A small-molecule ligand and the protein it binds are described below.
Small molecule (SMILES): CNC(=O)[C@@H]1CCCN1S(=O)(=O)c1ccc(Cl)c(COc2cccc3c(-n4ccnc4)cc(C(F)(F)F)nc23)c1Cl

Sequence of chain 1.A:
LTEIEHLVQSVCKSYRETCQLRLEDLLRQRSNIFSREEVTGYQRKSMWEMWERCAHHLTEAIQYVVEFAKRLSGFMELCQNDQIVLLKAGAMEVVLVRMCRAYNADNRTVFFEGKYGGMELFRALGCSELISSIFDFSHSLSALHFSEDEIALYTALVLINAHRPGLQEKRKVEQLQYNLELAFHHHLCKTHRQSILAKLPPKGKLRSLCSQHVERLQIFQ

Binding-site contacts:
Ligand atom C36 contacts residue VAL95 of chain 1.A at 3.6 Å (hydrophobic).
Ligand atom F22 contacts residue VAL95 of chain 1.A at 3.4 Å.
Ligand atom C6 contacts residue PHE122 of chain 1.A at 3.7 Å (hydrophobic).
Ligand atom C29 contacts residue CYS210 of chain 1.A at 3.5 Å (hydrophobic).
Ligand atom N25 contacts residue CYS210 of chain 1.A at 3.8 Å.
Ligand atom F23 contacts residue LEU96 of chain 1.A at 3.6 Å.
Ligand atom C37 contacts residue LEU58 of chain 1.A at 3.8 Å (hydrophobic).
Ligand atom O31 contacts residue PHE112 of chain 1.A at 3.5 Å.
Ligand atom CL7 contacts residue CYS54 of chain 1.A at 3.8 Å.
Ligand atom C35 contacts residue GLN20 of chain 1.A at 3.7 Å.
Ligand atom C41 contacts residue LEU21 of chain 1.A at 3.6 Å (hydrophobic).
Ligand atom C29 contacts residue LEU209 of chain 1.A at 3.3 Å (hydrophobic).
Ligand atom C15 contacts residue LEU58 of chain 1.A at 3.8 Å (hydrophobic).
Ligand atom S30 contacts residue HIS57 of chain 1.A at 3.8 Å.
Ligand atom C27 contacts residue CYS210 of chain 1.A at 3.8 Å (hydrophobic).
Ligand atom F24 contacts residue MET99 of chain 1.A at 3.3 Å.
Ligand atom N28 contacts residue CYS210 of chain 1.A at 3.5 Å (h-bond).
Ligand atom N40 contacts residue LEU21 of chain 1.A at 3.3 Å.
Ligand atom F22 contacts residue MET99 of chain 1.A at 3.6 Å.
Ligand atom N40 contacts residue PHE111 of chain 1.A at 3.8 Å.
Ligand atom C5 contacts residue VAL110 of chain 1.A at 3.8 Å (hydrophobic).
Ligand atom C4 contacts residue PHE111 of chain 1.A at 3.5 Å (hydrophobic).
Ligand atom O31 contacts residue PHE111 of chain 1.A at 3.7 Å.
Ligand atom N28 contacts residue GLN212 of chain 1.A at 3.6 Å (h-bond).
Ligand atom F23 contacts residue CYS210 of chain 1.A at 3.2 Å.
Ligand atom CL8 contacts residue PHE122 of chain 1.A at 3.8 Å.
Ligand atom C27 contacts residue VAL214 of chain 1.A at 3.7 Å (hydrophobic).
Ligand atom F24 contacts residue LEU96 of chain 1.A at 3.2 Å.
Ligand atom F22 contacts residue LEU58 of chain 1.A at 3.8 Å.
Ligand atom O32 contacts residue HIS57 of chain 1.A at 2.7 Å.
Ligand atom C27 contacts residue HIS213 of chain 1.A at 3.5 Å.
Ligand atom C41 contacts residue PHE111 of chain 1.A at 3.2 Å (hydrophobic).
Ligand atom N28 contacts residue VAL214 of chain 1.A at 3.8 Å.
Ligand atom C3 contacts residue PHE112 of chain 1.A at 3.7 Å (hydrophobic).
Ligand atom N28 contacts residue HIS213 of chain 1.A at 3.0 Å (h-bond).
Ligand atom N17 contacts residue ILE134 of chain 1.A at 3.7 Å.
Ligand atom F23 contacts residue MET92 of chain 1.A at 3.6 Å.
Ligand atom C41 contacts residue ALA102 of chain 1.A at 3.5 Å (hydrophobic).
Ligand atom O32 contacts residue PHE112 of chain 1.A at 3.5 Å.
Ligand atom C16 contacts residue ILE134 of chain 1.A at 3.8 Å (hydrophobic).